The small molecule below binds the protein below.
Small molecule (SMILES): CC(=O)N[C@@H]1[C@@H](O)[C@H](O)[C@@H](CO)O[C@H]1O

Binding-site contacts:
Ligand atom O5 contacts residue ASN149 of chain 1.A at 1.9 Å (h-bond).
Ligand atom O5 contacts residue LYS139 of chain 1.A at 4.5 Å.
Ligand atom C6 contacts residue ASN137 of chain 1.A at 3.9 Å.
Ligand atom C1 contacts residue ASN149 of chain 1.A at 1.4 Å.
Ligand atom O5 contacts residue ASN137 of chain 1.A at 3.7 Å.
Ligand atom C5 contacts residue ASN149 of chain 1.A at 3.1 Å.
Ligand atom N2 contacts residue ASN149 of chain 1.A at 3.6 Å.
Ligand atom C6 contacts residue ASN149 of chain 1.A at 4.0 Å.
Ligand atom O7 contacts residue ASN149 of chain 1.A at 4.2 Å.
Ligand atom N2 contacts residue LYS66 of chain 1.A at 4.4 Å.
Ligand atom O6 contacts residue ASN149 of chain 1.A at 4.4 Å.
Ligand atom C4 contacts residue ASN149 of chain 1.A at 4.1 Å.
Ligand atom C7 contacts residue ASN149 of chain 1.A at 4.2 Å.
Ligand atom O6 contacts residue LYS139 of chain 1.A at 3.4 Å (salt-bridge).
Ligand atom C5 contacts residue ASN137 of chain 1.A at 4.3 Å.
Ligand atom C2 contacts residue ASN149 of chain 1.A at 2.9 Å.
Ligand atom O6 contacts residue ASN137 of chain 1.A at 4.0 Å.
Ligand atom C1 contacts residue LYS66 of chain 1.A at 4.5 Å.
Ligand atom C3 contacts residue ASN149 of chain 1.A at 3.9 Å.

Sequence of chain 1.A:
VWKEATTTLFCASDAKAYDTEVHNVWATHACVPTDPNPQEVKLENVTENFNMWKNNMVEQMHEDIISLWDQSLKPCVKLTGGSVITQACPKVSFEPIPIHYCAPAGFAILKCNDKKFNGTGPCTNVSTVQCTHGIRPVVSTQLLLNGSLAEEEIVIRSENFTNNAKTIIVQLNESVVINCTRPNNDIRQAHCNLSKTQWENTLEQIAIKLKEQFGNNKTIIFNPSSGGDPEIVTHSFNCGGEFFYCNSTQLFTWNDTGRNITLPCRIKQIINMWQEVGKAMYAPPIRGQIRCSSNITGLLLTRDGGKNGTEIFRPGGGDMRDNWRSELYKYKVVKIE